Sequence of chain 1.C:
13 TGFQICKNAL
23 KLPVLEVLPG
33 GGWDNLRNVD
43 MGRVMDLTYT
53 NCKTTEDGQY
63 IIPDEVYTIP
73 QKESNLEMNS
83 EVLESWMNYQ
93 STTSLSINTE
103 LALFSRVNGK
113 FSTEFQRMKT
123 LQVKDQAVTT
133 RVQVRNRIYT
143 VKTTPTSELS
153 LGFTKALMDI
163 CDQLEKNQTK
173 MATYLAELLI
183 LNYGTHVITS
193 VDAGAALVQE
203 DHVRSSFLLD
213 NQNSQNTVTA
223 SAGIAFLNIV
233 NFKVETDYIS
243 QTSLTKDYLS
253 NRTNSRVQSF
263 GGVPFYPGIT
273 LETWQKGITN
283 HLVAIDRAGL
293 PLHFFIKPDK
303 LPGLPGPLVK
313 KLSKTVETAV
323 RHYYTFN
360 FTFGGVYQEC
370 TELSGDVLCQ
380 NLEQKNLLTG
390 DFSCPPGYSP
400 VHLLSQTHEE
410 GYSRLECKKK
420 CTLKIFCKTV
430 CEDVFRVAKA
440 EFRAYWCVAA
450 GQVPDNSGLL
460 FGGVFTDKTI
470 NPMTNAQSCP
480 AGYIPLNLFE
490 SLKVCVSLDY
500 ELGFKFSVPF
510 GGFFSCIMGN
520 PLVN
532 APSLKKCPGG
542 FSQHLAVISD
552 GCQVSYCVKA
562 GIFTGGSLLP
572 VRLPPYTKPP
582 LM

The protein below binds the small molecule below.
Small molecule (SMILES): CC(=O)N[C@@H]1[C@@H](O)[C@H](O)[C@@H](CO)O[C@H]1O

Binding-site contacts:
Ligand atom C3 contacts residue ASN253 of chain 1.C at 3.8 Å.
Ligand atom C7 contacts residue VAL205 of chain 1.C at 4.3 Å (hydrophobic).
Ligand atom C2 contacts residue SER207 of chain 1.C at 3.2 Å.
Ligand atom C1 contacts residue ASN253 of chain 1.C at 1.4 Å.
Ligand atom C2 contacts residue ASN253 of chain 1.C at 2.5 Å.
Ligand atom O3 contacts residue GLN128 of chain 1.C at 3.9 Å.
Ligand atom O7 contacts residue ASN253 of chain 1.C at 3.6 Å.
Ligand atom O3 contacts residue SER207 of chain 1.C at 3.8 Å.
Ligand atom C8 contacts residue VAL205 of chain 1.C at 3.6 Å (hydrophobic).
Ligand atom N2 contacts residue SER207 of chain 1.C at 3.4 Å (h-bond).
Ligand atom C1 contacts residue SER207 of chain 1.C at 4.3 Å.
Ligand atom C8 contacts residue THR255 of chain 1.C at 3.9 Å.
Ligand atom O6 contacts residue LEU251 of chain 1.C at 3.6 Å.
Ligand atom C6 contacts residue LEU251 of chain 1.C at 3.9 Å (hydrophobic).
Ligand atom O5 contacts residue ASN253 of chain 1.C at 2.4 Å (h-bond).
Ligand atom C3 contacts residue SER207 of chain 1.C at 4.1 Å.
Ligand atom C7 contacts residue ASN253 of chain 1.C at 3.5 Å.
Ligand atom N2 contacts residue ASN253 of chain 1.C at 2.9 Å (h-bond).
Ligand atom N2 contacts residue VAL205 of chain 1.C at 3.9 Å.
Ligand atom C4 contacts residue ASN253 of chain 1.C at 4.2 Å.
Ligand atom O5 contacts residue LEU251 of chain 1.C at 4.4 Å.
Ligand atom C5 contacts residue ASN253 of chain 1.C at 3.6 Å.